Binding-site contacts:
Ligand atom CB contacts residue THR53 of chain 1.B at 3.5 Å.
Ligand atom O contacts residue ALA171 of chain 1.B at 3.4 Å.
Ligand atom N contacts residue ALA172 of chain 1.B at 2.7 Å (h-bond).
Ligand atom CB contacts residue LEU150 of chain 1.B at 3.5 Å (hydrophobic).
Ligand atom O contacts residue ARG124 of chain 1.B at 3.0 Å (salt-bridge).
Ligand atom CD1 contacts residue LEU28 of chain 1.B at 3.6 Å (hydrophobic).
Ligand atom CB contacts residue ALA54 of chain 1.B at 3.4 Å (hydrophobic).
Ligand atom CD1 contacts residue VAL6 of chain 1.B at 3.5 Å (hydrophobic).
Ligand atom N contacts residue SER57 of chain 1.B at 3.0 Å (h-bond).
Ligand atom O contacts residue ALA172 of chain 1.B at 2.9 Å (h-bond).
Ligand atom OH contacts residue SER22 of chain 1.B at 2.5 Å (h-bond).
Ligand atom O contacts residue SER153 of chain 1.B at 3.6 Å (h-bond).
Ligand atom CE1 contacts residue SER22 of chain 1.B at 3.5 Å.
Ligand atom CZ contacts residue SER22 of chain 1.B at 3.5 Å.
Ligand atom C contacts residue ALA172 of chain 1.B at 3.5 Å (hydrophobic).
Ligand atom CZ contacts residue GLN24 of chain 1.B at 3.6 Å.
Ligand atom CD1 contacts residue PHE169 of chain 1.B at 2.7 Å (hydrophobic).
Ligand atom N contacts residue SER52 of chain 1.B at 2.8 Å (h-bond).
Ligand atom CE2 contacts residue GLN24 of chain 1.B at 3.5 Å.
Ligand atom CD2 contacts residue LEU150 of chain 1.B at 3.7 Å (hydrophobic).
Ligand atom CG contacts residue ALA54 of chain 1.B at 3.4 Å (hydrophobic).
Ligand atom CA contacts residue ALA172 of chain 1.B at 3.3 Å (hydrophobic).
Ligand atom CA contacts residue SER52 of chain 1.B at 3.4 Å.
Ligand atom C contacts residue SER52 of chain 1.B at 3.6 Å.
Ligand atom O contacts residue GLN56 of chain 1.B at 3.1 Å.
Ligand atom OH contacts residue GLN24 of chain 1.B at 3.6 Å.
Ligand atom O contacts residue ARG124 of chain 1.B at 2.9 Å (salt-bridge).
Ligand atom CE1 contacts residue ARG170 of chain 1.B at 3.3 Å.
Ligand atom OH contacts residue ARG170 of chain 1.B at 3.5 Å (salt-bridge).
Ligand atom O contacts residue SER57 of chain 1.B at 2.7 Å (h-bond).
Ligand atom OD1 contacts residue LYS151 of chain 1.B at 3.3 Å.
Ligand atom O contacts residue SER57 of chain 1.B at 2.8 Å (h-bond).
Ligand atom CD1 contacts residue ALA172 of chain 1.B at 3.6 Å (hydrophobic).
Ligand atom CE1 contacts residue GLN24 of chain 1.B at 3.6 Å.
Ligand atom CD contacts residue THR55 of chain 1.B at 3.4 Å.
Ligand atom C contacts residue ARG124 of chain 1.B at 3.6 Å.
Ligand atom CB contacts residue CYS174 of chain 1.B at 3.6 Å (hydrophobic).
Ligand atom O contacts residue GLY152 of chain 1.B at 2.8 Å (h-bond).
Ligand atom CD1 contacts residue HIS72 of chain 1.B at 3.4 Å.
Ligand atom CD2 contacts residue GLN24 of chain 1.B at 3.5 Å.

This protein binds this small molecule.
Small molecule (SMILES): CC[C@H](C)[C@H](NC(=O)[C@@H]1CCCN1C(=O)[C@H](CC(=O)O)NC(=O)[C@H](Cc1ccc(O)cc1)NC(=O)CNC(=O)[C@@H]1CCCN1C(=O)CNC(=O)[C@H](CC(=O)O)NC(=O)[C@H](CC(C)C)NC(=O)[C@H](CC(C)C)NC(=O)[C@H](Cc1ccc(O)cc1)NC(=O)[C@@H](NC(=O)[C@@H](N)CC(C)C)C(C)C)C(=O)N[C@@H](CC1=NC=NC1)C(=O)N[C@H](C=O)CS

Sequence of chain 1.B:
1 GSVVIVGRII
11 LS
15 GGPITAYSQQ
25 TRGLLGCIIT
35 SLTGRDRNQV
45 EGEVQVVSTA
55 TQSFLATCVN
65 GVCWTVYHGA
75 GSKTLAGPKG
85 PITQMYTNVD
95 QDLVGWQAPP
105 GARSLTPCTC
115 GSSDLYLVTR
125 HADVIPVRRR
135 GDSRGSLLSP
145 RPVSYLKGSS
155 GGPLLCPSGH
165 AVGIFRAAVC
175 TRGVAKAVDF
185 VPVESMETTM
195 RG